Binding-site contacts:
Ligand atom CB contacts residue LEU286 of chain 5.Y at 3.9 Å (hydrophobic).
Ligand atom CG2 contacts residue GLU236 of chain 5.Y at 3.3 Å.
Ligand atom CG2 contacts residue PHE278 of chain 5.Y at 3.7 Å (hydrophobic).
Ligand atom O contacts residue TYR94 of chain 5.Y at 2.9 Å.
Ligand atom C contacts residue THR235 of chain 5.Y at 3.6 Å.
Ligand atom C contacts residue THR235 of chain 5.Y at 3.6 Å.
Ligand atom C contacts residue THR235 of chain 5.Y at 3.6 Å.
Ligand atom CB contacts residue TYR238 of chain 5.Y at 3.6 Å (hydrophobic).
Ligand atom CG2 contacts residue ASN281 of chain 5.Y at 3.6 Å.
Ligand atom CG contacts residue HIS277 of chain 5.Y at 3.8 Å.
Ligand atom O contacts residue THR235 of chain 5.Y at 3.1 Å (h-bond).
Ligand atom CA contacts residue THR235 of chain 5.Y at 3.6 Å.
Ligand atom CG1 contacts residue TYR94 of chain 5.Y at 3.8 Å (hydrophobic).
Ligand atom CB contacts residue ASP233 of chain 5.Y at 3.0 Å.
Ligand atom O contacts residue LYS234 of chain 5.Y at 3.6 Å.
Ligand atom CG1 contacts residue VAL280 of chain 5.Y at 4.0 Å (hydrophobic).
Ligand atom O contacts residue HIS277 of chain 5.Y at 3.4 Å.
Ligand atom CG contacts residue TYR273 of chain 5.Y at 3.6 Å (hydrophobic).
Ligand atom C contacts residue ASN227 of chain 5.Y at 3.5 Å.
Ligand atom CG2 contacts residue LEU286 of chain 5.Y at 3.7 Å (hydrophobic).
Ligand atom C contacts residue LEU286 of chain 5.Y at 3.8 Å (hydrophobic).
Ligand atom N contacts residue ASN227 of chain 5.Y at 3.0 Å (h-bond).
Ligand atom O contacts residue THR235 of chain 5.Y at 3.0 Å (h-bond).
Ligand atom O contacts residue ASN227 of chain 5.Y at 3.6 Å.
Ligand atom CD contacts residue TYR273 of chain 5.Y at 3.3 Å (hydrophobic).
Ligand atom C contacts residue TYR94 of chain 5.Y at 4.0 Å (hydrophobic).
Ligand atom CG contacts residue ASP233 of chain 5.Y at 3.0 Å.
Ligand atom O contacts residue LEU286 of chain 5.Y at 3.2 Å.
Ligand atom CD contacts residue HIS277 of chain 5.Y at 3.9 Å.
Ligand atom C contacts residue ASN281 of chain 5.Y at 3.8 Å.
Ligand atom CG2 contacts residue HIS277 of chain 5.Y at 3.3 Å.
Ligand atom O contacts residue ASN281 of chain 5.Y at 2.6 Å (h-bond).
Ligand atom N contacts residue TYR273 of chain 5.Y at 3.9 Å.
Ligand atom N contacts residue THR235 of chain 5.Y at 3.5 Å (h-bond).
Ligand atom CA contacts residue ASN227 of chain 5.Y at 3.7 Å.
Ligand atom N contacts residue THR235 of chain 5.Y at 3.9 Å.
Ligand atom CD1 contacts residue TYR91 of chain 5.Y at 3.9 Å (hydrophobic).
Ligand atom CD1 contacts residue TYR94 of chain 5.Y at 3.5 Å (hydrophobic).
Ligand atom CG contacts residue LYS234 of chain 5.Y at 3.3 Å.
Ligand atom CB contacts residue HIS277 of chain 5.Y at 3.7 Å.

A protein and the small-molecule ligand that binds it are described below.
Small molecule (SMILES): CC[C@H](C)[C@H](NC(=O)[C@H](CO)NC(=O)[C@H](CCCN=C(N)N)NC(=O)[C@@H](NC(=O)[C@@H]1CCCN1C(=O)[C@@H]1CCCN1C(=O)[C@H](C)N)C(C)C)C(=O)N[C@H](C=O)Cc1ccc(O)cc1

Sequence of chain 5.Y:
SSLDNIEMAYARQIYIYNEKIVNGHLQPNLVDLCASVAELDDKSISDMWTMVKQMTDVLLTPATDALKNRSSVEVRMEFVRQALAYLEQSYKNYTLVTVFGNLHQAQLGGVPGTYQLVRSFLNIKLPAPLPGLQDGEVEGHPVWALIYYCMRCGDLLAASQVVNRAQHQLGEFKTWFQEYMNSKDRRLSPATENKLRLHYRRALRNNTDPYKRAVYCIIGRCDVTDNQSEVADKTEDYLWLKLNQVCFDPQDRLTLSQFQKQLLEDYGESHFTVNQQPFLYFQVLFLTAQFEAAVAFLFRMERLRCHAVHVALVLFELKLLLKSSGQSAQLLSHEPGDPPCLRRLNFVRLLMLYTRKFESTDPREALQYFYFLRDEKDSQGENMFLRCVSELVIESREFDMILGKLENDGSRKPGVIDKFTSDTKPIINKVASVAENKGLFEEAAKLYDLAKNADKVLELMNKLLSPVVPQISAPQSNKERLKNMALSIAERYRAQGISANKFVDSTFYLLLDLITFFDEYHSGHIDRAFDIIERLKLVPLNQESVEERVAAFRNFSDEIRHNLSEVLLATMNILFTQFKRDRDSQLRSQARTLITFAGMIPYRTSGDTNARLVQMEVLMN